A protein and the small-molecule ligand that binds it are described below.
Small molecule (SMILES): NC(=O)[C@@H]1CCCN1

Sequence of chain 1.D:
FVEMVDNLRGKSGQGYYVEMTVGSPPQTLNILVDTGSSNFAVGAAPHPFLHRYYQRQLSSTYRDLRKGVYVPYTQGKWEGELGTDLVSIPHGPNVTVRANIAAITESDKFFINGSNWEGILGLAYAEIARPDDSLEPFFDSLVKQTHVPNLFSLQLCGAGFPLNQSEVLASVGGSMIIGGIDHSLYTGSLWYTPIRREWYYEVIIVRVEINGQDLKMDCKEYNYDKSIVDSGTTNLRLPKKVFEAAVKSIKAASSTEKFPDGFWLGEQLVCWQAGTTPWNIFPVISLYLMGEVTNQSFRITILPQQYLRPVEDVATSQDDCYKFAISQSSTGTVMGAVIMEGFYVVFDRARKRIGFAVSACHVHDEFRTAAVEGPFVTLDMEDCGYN

Binding-site contacts:
Ligand atom N2 contacts residue CYS158 of chain 1.D at 2.6 Å (h-bond).
Ligand atom CB contacts residue VAL173 of chain 1.D at 4.0 Å (hydrophobic).
Ligand atom CA contacts residue LEU164 of chain 1.D at 4.3 Å (hydrophobic).
Ligand atom N contacts residue LEU164 of chain 1.D at 4.2 Å.
Ligand atom N contacts residue SER172 of chain 1.D at 3.3 Å.
Ligand atom CB contacts residue GLY159 of chain 1.D at 4.0 Å.
Ligand atom CD contacts residue LEU164 of chain 1.D at 4.3 Å (hydrophobic).
Ligand atom N2 contacts residue TYR17 of chain 1.D at 4.1 Å.
Ligand atom N2 contacts residue GLY11 of chain 1.D at 2.9 Å (h-bond).
Ligand atom N contacts residue VAL173 of chain 1.D at 3.3 Å (h-bond).
Ligand atom O contacts residue GLY11 of chain 1.D at 3.1 Å (h-bond).
Ligand atom CD contacts residue SER172 of chain 1.D at 4.2 Å.
Ligand atom CA contacts residue GLY174 of chain 1.D at 4.4 Å.
Ligand atom C contacts residue LEU164 of chain 1.D at 3.5 Å (hydrophobic).
Ligand atom N2 contacts residue GLY174 of chain 1.D at 3.6 Å.
Ligand atom C contacts residue SER172 of chain 1.D at 4.5 Å.
Ligand atom O contacts residue GLY174 of chain 1.D at 4.5 Å.
Ligand atom O contacts residue LEU164 of chain 1.D at 2.8 Å.
Ligand atom N2 contacts residue LEU164 of chain 1.D at 4.2 Å.
Ligand atom CB contacts residue CYS158 of chain 1.D at 3.6 Å (hydrophobic).
Ligand atom CG contacts residue ALA160 of chain 1.D at 3.4 Å (hydrophobic).
Ligand atom C contacts residue GLY174 of chain 1.D at 3.9 Å.
Ligand atom O contacts residue SER172 of chain 1.D at 3.5 Å (h-bond).
Ligand atom CA contacts residue SER172 of chain 1.D at 4.3 Å.
Ligand atom CB contacts residue ALA160 of chain 1.D at 3.5 Å (hydrophobic).
Ligand atom O contacts residue VAL173 of chain 1.D at 3.9 Å.
Ligand atom CD contacts residue ALA160 of chain 1.D at 3.8 Å (hydrophobic).
Ligand atom CA contacts residue VAL173 of chain 1.D at 2.8 Å (hydrophobic).
Ligand atom CA contacts residue CYS158 of chain 1.D at 4.0 Å (hydrophobic).
Ligand atom C contacts residue VAL173 of chain 1.D at 3.3 Å (hydrophobic).
Ligand atom C contacts residue GLY11 of chain 1.D at 3.4 Å.
Ligand atom N2 contacts residue LYS12 of chain 1.D at 4.1 Å.
Ligand atom CA contacts residue ALA160 of chain 1.D at 4.4 Å (hydrophobic).
Ligand atom N2 contacts residue VAL173 of chain 1.D at 3.9 Å.
Ligand atom C contacts residue CYS158 of chain 1.D at 3.7 Å (hydrophobic).